Sequence of chain 1.B:
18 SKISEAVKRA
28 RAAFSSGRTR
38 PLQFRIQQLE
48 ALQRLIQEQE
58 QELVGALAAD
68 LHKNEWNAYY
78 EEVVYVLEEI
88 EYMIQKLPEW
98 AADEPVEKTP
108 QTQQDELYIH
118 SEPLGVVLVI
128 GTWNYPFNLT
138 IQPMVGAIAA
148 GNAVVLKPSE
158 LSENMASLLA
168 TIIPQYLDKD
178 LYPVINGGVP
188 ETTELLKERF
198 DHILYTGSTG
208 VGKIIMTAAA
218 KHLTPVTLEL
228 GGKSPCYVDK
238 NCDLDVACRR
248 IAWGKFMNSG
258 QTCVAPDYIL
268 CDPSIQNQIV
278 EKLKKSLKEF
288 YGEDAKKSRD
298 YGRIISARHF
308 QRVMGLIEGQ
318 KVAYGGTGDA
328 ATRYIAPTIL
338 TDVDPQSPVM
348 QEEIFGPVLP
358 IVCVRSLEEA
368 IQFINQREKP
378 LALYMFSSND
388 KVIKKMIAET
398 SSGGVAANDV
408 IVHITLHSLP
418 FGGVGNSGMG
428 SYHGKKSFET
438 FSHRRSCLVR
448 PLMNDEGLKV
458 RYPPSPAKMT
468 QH

This small molecule binds to this protein.
Small molecule (SMILES): CCC(=O)c1ccccc1

Binding-site contacts:
Ligand atom O7 contacts residue CYS260 of chain 1.B at 3.2 Å (h-bond).
Ligand atom C4 contacts residue TYR82 of chain 1.B at 4.5 Å (hydrophobic).
Ligand atom C9 contacts residue LEU136 of chain 1.B at 4.1 Å (hydrophobic).
Ligand atom C7 contacts residue ILE411 of chain 1.B at 4.0 Å (hydrophobic).
Ligand atom C7 contacts residue CYS260 of chain 1.B at 3.2 Å (hydrophobic).
Ligand atom C4 contacts residue ILE411 of chain 1.B at 4.3 Å (hydrophobic).
Ligand atom C2 contacts residue ILE408 of chain 1.B at 3.8 Å (hydrophobic).
Ligand atom C7 contacts residue THR259 of chain 1.B at 4.3 Å.
Ligand atom C1 contacts residue THR259 of chain 1.B at 3.5 Å.
Ligand atom C5 contacts residue ASN135 of chain 1.B at 4.2 Å.
Ligand atom O7 contacts residue LEU136 of chain 1.B at 3.9 Å.
Ligand atom C1 contacts residue TYR132 of chain 1.B at 3.9 Å (hydrophobic).
Ligand atom C4 contacts residue GLU78 of chain 1.B at 4.4 Å.
Ligand atom C8 contacts residue CYS260 of chain 1.B at 2.6 Å (hydrophobic).
Ligand atom C8 contacts residue ILE411 of chain 1.B at 3.8 Å (hydrophobic).
Ligand atom C2 contacts residue TYR132 of chain 1.B at 4.2 Å (hydrophobic).
Ligand atom C5 contacts residue TYR132 of chain 1.B at 4.4 Å (hydrophobic).
Ligand atom C4 contacts residue ASN135 of chain 1.B at 4.4 Å.
Ligand atom O7 contacts residue THR259 of chain 1.B at 3.8 Å.
Ligand atom C9 contacts residue CYS260 of chain 1.B at 1.8 Å (hydrophobic).
Ligand atom C7 contacts residue TYR132 of chain 1.B at 3.9 Å (hydrophobic).
Ligand atom C6 contacts residue CYS260 of chain 1.B at 4.4 Å (hydrophobic).
Ligand atom C8 contacts residue PHE418 of chain 1.B at 3.9 Å (hydrophobic).
Ligand atom C8 contacts residue LEU136 of chain 1.B at 3.9 Å (hydrophobic).
Ligand atom O7 contacts residue ASN131 of chain 1.B at 3.6 Å (h-bond).
Ligand atom C6 contacts residue ILE411 of chain 1.B at 3.6 Å (hydrophobic).
Ligand atom C3 contacts residue ILE411 of chain 1.B at 4.4 Å (hydrophobic).
Ligand atom C2 contacts residue ILE411 of chain 1.B at 4.1 Å (hydrophobic).
Ligand atom O7 contacts residue TYR132 of chain 1.B at 3.2 Å.
Ligand atom C6 contacts residue TYR132 of chain 1.B at 4.0 Å (hydrophobic).
Ligand atom C3 contacts residue TYR82 of chain 1.B at 4.3 Å (hydrophobic).
Ligand atom C3 contacts residue GLU78 of chain 1.B at 4.0 Å.
Ligand atom C7 contacts residue LEU136 of chain 1.B at 4.1 Å (hydrophobic).
Ligand atom C5 contacts residue ILE411 of chain 1.B at 3.9 Å (hydrophobic).
Ligand atom C2 contacts residue THR259 of chain 1.B at 4.3 Å.
Ligand atom C6 contacts residue THR259 of chain 1.B at 4.4 Å.
Ligand atom C9 contacts residue PHE418 of chain 1.B at 3.8 Å (hydrophobic).
Ligand atom C1 contacts residue ILE411 of chain 1.B at 3.7 Å (hydrophobic).